The small molecule below binds the protein below.
Small molecule (SMILES): Nc1ncnc2c1c(-c1cccc(OCc3ccccc3)c1)cn2C1CC(CN2CCC2)C1

Sequence of chain 1.G:
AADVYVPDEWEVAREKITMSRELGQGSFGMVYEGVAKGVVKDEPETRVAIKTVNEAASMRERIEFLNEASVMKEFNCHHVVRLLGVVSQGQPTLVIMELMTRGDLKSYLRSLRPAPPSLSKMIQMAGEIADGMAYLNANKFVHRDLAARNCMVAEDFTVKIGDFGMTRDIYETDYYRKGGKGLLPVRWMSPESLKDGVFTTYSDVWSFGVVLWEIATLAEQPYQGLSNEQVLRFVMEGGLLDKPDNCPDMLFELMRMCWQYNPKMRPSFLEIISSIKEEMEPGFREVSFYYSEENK

Binding-site contacts:
Ligand atom C22 contacts residue PHE28 of chain 1.G at 3.8 Å (hydrophobic).
Ligand atom C22 contacts residue GLU68 of chain 1.G at 3.6 Å.
Ligand atom N24 contacts residue VAL81 of chain 1.G at 3.6 Å.
Ligand atom C19 contacts residue LYS51 of chain 1.G at 3.7 Å.
Ligand atom C04 contacts residue MET100 of chain 1.G at 3.5 Å (hydrophobic).
Ligand atom C21 contacts residue PHE65 of chain 1.G at 3.6 Å (hydrophobic).
Ligand atom N01 contacts residue MET160 of chain 1.G at 3.9 Å.
Ligand atom N05 contacts residue MET100 of chain 1.G at 3.1 Å (h-bond).
Ligand atom C02 contacts residue MET160 of chain 1.G at 3.4 Å (hydrophobic).
Ligand atom C04 contacts residue MET160 of chain 1.G at 3.8 Å (hydrophobic).
Ligand atom C33 contacts residue GLN25 of chain 1.G at 3.4 Å.
Ligand atom C14 contacts residue MET97 of chain 1.G at 3.8 Å (hydrophobic).
Ligand atom N05 contacts residue ALA49 of chain 1.G at 3.5 Å.
Ligand atom C23 contacts residue LYS51 of chain 1.G at 3.3 Å.
Ligand atom C04 contacts residue LEU23 of chain 1.G at 3.6 Å (hydrophobic).
Ligand atom C17 contacts residue MET72 of chain 1.G at 3.9 Å (hydrophobic).
Ligand atom C12 contacts residue MET97 of chain 1.G at 3.5 Å (hydrophobic).
Ligand atom N24 contacts residue MET100 of chain 1.G at 3.8 Å.
Ligand atom C18 contacts residue LYS51 of chain 1.G at 3.3 Å.
Ligand atom O16 contacts residue LYS51 of chain 1.G at 3.0 Å (salt-bridge).
Ligand atom C29 contacts residue GLY26 of chain 1.G at 3.8 Å.
Ligand atom N24 contacts residue ALA49 of chain 1.G at 3.9 Å.
Ligand atom N05 contacts residue GLU98 of chain 1.G at 3.9 Å.
Ligand atom C11 contacts residue MET97 of chain 1.G at 3.6 Å (hydrophobic).
Ligand atom C07 contacts residue MET160 of chain 1.G at 3.7 Å (hydrophobic).
Ligand atom C22 contacts residue LYS51 of chain 1.G at 3.8 Å.
Ligand atom C14 contacts residue GLY170 of chain 1.G at 3.8 Å.
Ligand atom C10 contacts residue MET97 of chain 1.G at 3.8 Å (hydrophobic).
Ligand atom N03 contacts residue LEU23 of chain 1.G at 3.7 Å.
Ligand atom C31 contacts residue ARG157 of chain 1.G at 3.5 Å.
Ligand atom C26 contacts residue GLY24 of chain 1.G at 3.3 Å.
Ligand atom N03 contacts residue MET160 of chain 1.G at 3.5 Å.
Ligand atom C31 contacts residue ASP104 of chain 1.G at 3.6 Å.
Ligand atom C14 contacts residue VAL81 of chain 1.G at 3.7 Å (hydrophobic).
Ligand atom C06 contacts residue ALA49 of chain 1.G at 3.7 Å (hydrophobic).
Ligand atom C13 contacts residue ASP171 of chain 1.G at 3.7 Å.
Ligand atom N24 contacts residue GLU98 of chain 1.G at 3.0 Å (salt-bridge).
Ligand atom C13 contacts residue MET97 of chain 1.G at 3.5 Å (hydrophobic).
Ligand atom C26 contacts residue VAL31 of chain 1.G at 3.8 Å (hydrophobic).
Ligand atom C17 contacts residue LYS51 of chain 1.G at 3.7 Å.